Binding-site contacts:
Ligand atom O11 contacts residue ASN284 of chain 1.C at 3.2 Å (h-bond).
Ligand atom O9 contacts residue TRP166 of chain 1.C at 3.4 Å (h-bond).
Ligand atom N contacts residue TYR161 of chain 1.C at 3.5 Å.
Ligand atom C2 contacts residue ASN177 of chain 1.C at 3.3 Å.
Ligand atom F7 contacts residue LEU66 of chain 1.C at 3.0 Å.
Ligand atom O6 contacts residue TYR191 of chain 1.C at 2.4 Å (h-bond).
Ligand atom O2 contacts residue ARG292 of chain 1.C at 2.8 Å (salt-bridge).
Ligand atom O15 contacts residue HIS89 of chain 1.C at 2.5 Å (h-bond).
Ligand atom O11 contacts residue PHE102 of chain 1.C at 3.2 Å.
Ligand atom F57 contacts residue ALA64 of chain 1.C at 2.8 Å.
Ligand atom O7 contacts residue LEU181 of chain 1.C at 3.4 Å.
Ligand atom O3 contacts residue ARG180 of chain 1.C at 3.0 Å (salt-bridge).
Ligand atom F6 contacts residue FAD1 of chain 1.H at 2.7 Å.
Ligand atom C contacts residue ARG292 of chain 1.C at 3.2 Å.
Ligand atom O1 contacts residue ARG180 of chain 1.C at 3.4 Å (salt-bridge).
Ligand atom O16 contacts residue ARG292 of chain 1.C at 3.0 Å (salt-bridge).
Ligand atom C10 contacts residue TYR161 of chain 1.C at 3.4 Å (hydrophobic).
Ligand atom O3 contacts residue TYR328 of chain 1.C at 3.4 Å.
Ligand atom C1 contacts residue ARG292 of chain 1.C at 3.3 Å.
Ligand atom P contacts residue TYR366 of chain 1.C at 3.3 Å.
Ligand atom O9 contacts residue THR162 of chain 1.C at 2.8 Å (h-bond).
Ligand atom O8 contacts residue ASN177 of chain 1.C at 3.6 Å (h-bond).
Ligand atom O4 contacts residue TYR366 of chain 1.C at 3.6 Å (h-bond).
Ligand atom O contacts residue ARG292 of chain 1.C at 2.4 Å (salt-bridge).
Ligand atom O10 contacts residue TRP166 of chain 1.C at 2.5 Å (h-bond).
Ligand atom N1 contacts residue PHE157 of chain 1.C at 3.1 Å (h-bond).
Ligand atom O5 contacts residue ARG180 of chain 1.C at 2.8 Å (salt-bridge).
Ligand atom O15 contacts residue VAL91 of chain 1.C at 3.5 Å.
Ligand atom C3 contacts residue ASN177 of chain 1.C at 3.4 Å.
Ligand atom O11 contacts residue ASN282 of chain 1.C at 3.0 Å (h-bond).
Ligand atom O3 contacts residue TYR366 of chain 1.C at 2.2 Å (h-bond).
Ligand atom O12 contacts residue THR162 of chain 1.C at 3.3 Å (h-bond).
Ligand atom O2 contacts residue TYR328 of chain 1.C at 2.8 Å (h-bond).
Ligand atom C8 contacts residue ASN282 of chain 1.C at 3.6 Å.
Ligand atom C14 contacts residue ARG292 of chain 1.C at 3.6 Å.
Ligand atom O12 contacts residue VAL158 of chain 1.C at 3.2 Å.
Ligand atom O16 contacts residue ASN282 of chain 1.C at 2.8 Å (h-bond).
Ligand atom N1 contacts residue TYR161 of chain 1.C at 3.5 Å.
Ligand atom F7 contacts residue HIS89 of chain 1.C at 3.6 Å.
Ligand atom F57 contacts residue FAD1 of chain 1.H at 3.5 Å.

A small-molecule ligand and the protein it binds are described below.
Small molecule (SMILES): O=c1ccn([C@@H]2O[C@H](COP(=O)(O)OP(=O)(O)O[C@H]3O[C@@H]([C@H](O)CO)C(F)(F)C3(F)F)[C@@H](O)[C@H]2O)c(=O)[nH]1

Sequence of chain 1.C:
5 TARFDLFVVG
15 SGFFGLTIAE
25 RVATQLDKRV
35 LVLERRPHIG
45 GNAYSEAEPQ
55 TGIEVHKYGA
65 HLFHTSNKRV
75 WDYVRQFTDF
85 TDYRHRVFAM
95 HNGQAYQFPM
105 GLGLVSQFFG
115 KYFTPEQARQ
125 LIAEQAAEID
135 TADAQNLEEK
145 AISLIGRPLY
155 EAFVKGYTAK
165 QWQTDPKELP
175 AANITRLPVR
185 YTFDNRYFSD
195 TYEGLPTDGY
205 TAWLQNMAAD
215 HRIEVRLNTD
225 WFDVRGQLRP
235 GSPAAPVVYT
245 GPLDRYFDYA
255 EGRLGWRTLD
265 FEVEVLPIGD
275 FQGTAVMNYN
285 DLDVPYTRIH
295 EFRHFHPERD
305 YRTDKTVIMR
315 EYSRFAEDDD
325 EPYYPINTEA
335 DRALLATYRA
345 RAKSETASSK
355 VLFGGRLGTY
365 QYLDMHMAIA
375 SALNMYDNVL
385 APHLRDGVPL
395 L